The small molecule below binds the protein below.
Small molecule (SMILES): CC(=O)N[C@@H]1[C@@H](O)[C@H](O)[C@@H](CO)O[C@H]1O

Sequence of chain 1.A:
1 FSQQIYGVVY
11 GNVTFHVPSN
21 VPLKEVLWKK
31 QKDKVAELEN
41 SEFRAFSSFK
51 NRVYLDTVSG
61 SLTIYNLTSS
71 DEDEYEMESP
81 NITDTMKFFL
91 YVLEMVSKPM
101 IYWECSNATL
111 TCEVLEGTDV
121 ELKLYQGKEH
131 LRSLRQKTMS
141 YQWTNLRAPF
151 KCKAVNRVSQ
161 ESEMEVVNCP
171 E

Binding-site contacts:
Ligand atom C7 contacts residue TYR65 of chain 1.A at 4.3 Å (hydrophobic).
Ligand atom C8 contacts residue TYR65 of chain 1.A at 3.8 Å (hydrophobic).
Ligand atom N2 contacts residue TYR65 of chain 1.A at 4.3 Å.
Ligand atom O7 contacts residue ASN12 of chain 1.A at 4.1 Å.
Ligand atom C4 contacts residue ASN12 of chain 1.A at 4.3 Å.
Ligand atom C7 contacts residue ASN12 of chain 1.A at 3.7 Å.
Ligand atom C2 contacts residue ASN12 of chain 1.A at 2.4 Å.
Ligand atom O6 contacts residue ASN12 of chain 1.A at 4.2 Å.
Ligand atom C3 contacts residue ASN12 of chain 1.A at 3.8 Å.
Ligand atom N2 contacts residue ASN12 of chain 1.A at 2.9 Å (h-bond).
Ligand atom C5 contacts residue ASN12 of chain 1.A at 3.6 Å.
Ligand atom O5 contacts residue ASN12 of chain 1.A at 2.4 Å (h-bond).
Ligand atom C1 contacts residue ASN12 of chain 1.A at 1.4 Å.